This protein binds this small molecule.
Small molecule (SMILES): CC(=O)N[C@H](C(=O)N[C@@H](CO)C(=O)N[C@@H](Cc1ccccc1)C(=O)N[C@]1(C)CCCCCC/C=C/CCC[C@@](C)(C(N)=O)NC(=O)[C@H](CC(C)C)NC(=O)[C@H](CC(C)C)NC(=O)[C@H](C)NC(=O)[C@H](Cc2c[nH]c3cc(Cl)ccc23)NC(=O)[C@H](Cc2ccc(O)cc2)NC(=O)[C@H](CCC(=O)O)NC1=O)[C@@H](C)O

Binding-site contacts:
Ligand atom O contacts residue GLN15 of chain 1.B at 3.3 Å.
Ligand atom CD contacts residue PHE52 of chain 1.B at 3.6 Å (hydrophobic).
Ligand atom NE1 contacts residue GLY55 of chain 1.B at 3.4 Å.
Ligand atom O contacts residue GLN21 of chain 1.B at 2.6 Å (h-bond).
Ligand atom CZ contacts residue ILE58 of chain 1.B at 3.2 Å (hydrophobic).
Ligand atom CZ3 contacts residue ILE58 of chain 1.B at 3.6 Å (hydrophobic).
Ligand atom CD2 contacts residue ILE96 of chain 1.B at 3.8 Å (hydrophobic).
Ligand atom CE2 contacts residue GLY55 of chain 1.B at 3.5 Å.
Ligand atom CB contacts residue GLN69 of chain 1.B at 3.5 Å.
Ligand atom C contacts residue GLN69 of chain 1.B at 3.6 Å.
Ligand atom CA contacts residue GLN69 of chain 1.B at 3.4 Å.
Ligand atom C contacts residue VAL90 of chain 1.B at 3.6 Å (hydrophobic).
Ligand atom CB contacts residue VAL90 of chain 1.B at 3.8 Å (hydrophobic).
Ligand atom NE1 contacts residue LEU51 of chain 1.B at 2.9 Å (h-bond).
Ligand atom N contacts residue GLN15 of chain 1.B at 3.6 Å.
Ligand atom CE2 contacts residue ILE58 of chain 1.B at 3.7 Å (hydrophobic).
Ligand atom O contacts residue GLN69 of chain 1.B at 3.5 Å.
Ligand atom O contacts residue VAL90 of chain 1.B at 3.5 Å.
Ligand atom CB1 contacts residue LEU51 of chain 1.B at 3.6 Å (hydrophobic).
Ligand atom CE1 contacts residue ILE58 of chain 1.B at 3.6 Å (hydrophobic).
Ligand atom CE contacts residue PHE52 of chain 1.B at 3.5 Å (hydrophobic).
Ligand atom O contacts residue ILE16 of chain 1.B at 2.9 Å (h-bond).
Ligand atom N contacts residue GLN69 of chain 1.B at 2.9 Å (h-bond).
Ligand atom C contacts residue GLN21 of chain 1.B at 3.6 Å.
Ligand atom CD1 contacts residue GLN69 of chain 1.B at 3.4 Å.
Ligand atom CB contacts residue TYR64 of chain 1.B at 3.7 Å (hydrophobic).
Ligand atom CD1 contacts residue HIS93 of chain 1.B at 3.7 Å.
Ligand atom CB1 contacts residue GLN21 of chain 1.B at 3.6 Å.
Ligand atom CH2 contacts residue ILE58 of chain 1.B at 3.7 Å (hydrophobic).
Ligand atom CA contacts residue HIS93 of chain 1.B at 3.7 Å.
Ligand atom CE2 contacts residue GLY55 of chain 1.B at 3.6 Å.
Ligand atom O contacts residue HIS93 of chain 1.B at 3.6 Å.
Ligand atom CD2 contacts residue HIS70 of chain 1.B at 3.4 Å.
Ligand atom N contacts residue VAL90 of chain 1.B at 3.7 Å.
Ligand atom CE2 contacts residue HIS70 of chain 1.B at 3.5 Å.
Ligand atom CA contacts residue GLN69 of chain 1.B at 3.6 Å.
Ligand atom CD1 contacts residue GLY55 of chain 1.B at 3.7 Å.
Ligand atom CG contacts residue HIS70 of chain 1.B at 3.8 Å.
Ligand atom CAT contacts residue PHE52 of chain 1.B at 3.6 Å (hydrophobic).
Ligand atom CE1 contacts residue VAL90 of chain 1.B at 3.8 Å (hydrophobic).

Sequence of chain 1.B:
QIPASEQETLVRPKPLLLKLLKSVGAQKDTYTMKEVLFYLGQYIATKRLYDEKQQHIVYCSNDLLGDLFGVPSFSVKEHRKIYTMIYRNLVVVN